Sequence of chain 1.B:
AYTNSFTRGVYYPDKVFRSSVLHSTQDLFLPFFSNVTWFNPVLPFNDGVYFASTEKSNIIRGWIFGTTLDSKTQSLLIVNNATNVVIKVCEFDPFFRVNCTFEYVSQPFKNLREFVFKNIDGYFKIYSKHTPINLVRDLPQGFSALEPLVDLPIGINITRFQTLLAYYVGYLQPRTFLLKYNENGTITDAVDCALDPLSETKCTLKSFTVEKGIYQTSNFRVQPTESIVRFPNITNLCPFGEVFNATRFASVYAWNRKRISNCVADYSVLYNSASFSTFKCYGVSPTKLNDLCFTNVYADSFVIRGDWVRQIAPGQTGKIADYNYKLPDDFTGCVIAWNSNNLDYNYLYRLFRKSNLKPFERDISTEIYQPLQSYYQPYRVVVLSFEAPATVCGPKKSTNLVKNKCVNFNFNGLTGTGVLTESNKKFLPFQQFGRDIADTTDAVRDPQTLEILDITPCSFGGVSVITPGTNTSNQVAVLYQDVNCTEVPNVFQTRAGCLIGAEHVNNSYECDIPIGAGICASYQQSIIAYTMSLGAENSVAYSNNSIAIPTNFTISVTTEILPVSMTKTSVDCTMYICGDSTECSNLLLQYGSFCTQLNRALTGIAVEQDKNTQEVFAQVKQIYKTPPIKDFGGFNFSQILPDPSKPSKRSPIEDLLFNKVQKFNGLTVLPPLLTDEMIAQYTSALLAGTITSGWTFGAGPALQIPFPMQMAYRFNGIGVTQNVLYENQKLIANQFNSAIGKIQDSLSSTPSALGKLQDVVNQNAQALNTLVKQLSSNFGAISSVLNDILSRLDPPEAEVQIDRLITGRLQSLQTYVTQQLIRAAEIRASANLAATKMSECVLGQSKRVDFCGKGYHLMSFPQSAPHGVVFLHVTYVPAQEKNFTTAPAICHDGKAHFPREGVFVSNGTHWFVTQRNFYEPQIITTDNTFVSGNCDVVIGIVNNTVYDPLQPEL

Binding-site contacts:
Ligand atom C2 contacts residue ASN331 of chain 1.B at 2.4 Å.
Ligand atom C5 contacts residue ASN331 of chain 1.B at 3.6 Å.
Ligand atom O6 contacts residue ARG328 of chain 1.B at 4.3 Å.
Ligand atom C4 contacts residue ASN331 of chain 1.B at 4.2 Å.
Ligand atom O6 contacts residue GLN580 of chain 1.B at 3.2 Å (h-bond).
Ligand atom C3 contacts residue GLN580 of chain 1.B at 4.4 Å.
Ligand atom C6 contacts residue GLN580 of chain 1.B at 1.8 Å.
Ligand atom O7 contacts residue ASN331 of chain 1.B at 3.0 Å (h-bond).
Ligand atom O5 contacts residue GLN580 of chain 1.B at 3.0 Å (h-bond).
Ligand atom C5 contacts residue GLN580 of chain 1.B at 2.2 Å.
Ligand atom O5 contacts residue ASN331 of chain 1.B at 2.4 Å (h-bond).
Ligand atom C5 contacts residue THR581 of chain 1.B at 4.1 Å.
Ligand atom C8 contacts residue ASN331 of chain 1.B at 4.2 Å.
Ligand atom C3 contacts residue ASN331 of chain 1.B at 3.7 Å.
Ligand atom O4 contacts residue GLN580 of chain 1.B at 3.5 Å (h-bond).
Ligand atom C4 contacts residue GLN580 of chain 1.B at 3.5 Å.
Ligand atom C1 contacts residue ASN331 of chain 1.B at 1.4 Å.
Ligand atom C6 contacts residue THR581 of chain 1.B at 2.9 Å.
Ligand atom N2 contacts residue ASN331 of chain 1.B at 2.8 Å (h-bond).
Ligand atom C1 contacts residue GLN580 of chain 1.B at 3.9 Å.
Ligand atom O6 contacts residue THR581 of chain 1.B at 3.2 Å.
Ligand atom C7 contacts residue ASN331 of chain 1.B at 3.1 Å.

A small-molecule ligand and the protein it binds are described below.
Small molecule (SMILES): CC(=O)N[C@@H]1[C@@H](O)[C@H](O)[C@@H](CO)O[C@H]1O